Binding-site contacts:
Ligand atom C5 contacts residue ASN541 of chain 3.A at 3.6 Å.
Ligand atom O4 contacts residue ARG205 of chain 3.A at 3.4 Å.
Ligand atom C2 contacts residue ASN541 of chain 3.A at 2.5 Å.
Ligand atom C2 contacts residue ARG205 of chain 3.A at 4.0 Å.
Ligand atom N2 contacts residue ARG205 of chain 3.A at 4.3 Å.
Ligand atom O3 contacts residue ARG205 of chain 3.A at 4.4 Å.
Ligand atom C3 contacts residue ASN541 of chain 3.A at 3.7 Å.
Ligand atom C5 contacts residue ARG205 of chain 3.A at 3.9 Å.
Ligand atom O5 contacts residue ARG205 of chain 3.A at 4.1 Å.
Ligand atom O7 contacts residue ASN541 of chain 3.A at 4.3 Å.
Ligand atom C7 contacts residue ASN541 of chain 3.A at 3.8 Å.
Ligand atom O5 contacts residue ASN207 of chain 3.A at 2.9 Å (h-bond).
Ligand atom O7 contacts residue ASP545 of chain 3.A at 2.9 Å (salt-bridge).
Ligand atom C3 contacts residue ARG205 of chain 3.A at 3.7 Å.
Ligand atom C4 contacts residue ASN541 of chain 3.A at 4.2 Å.
Ligand atom O6 contacts residue ASN207 of chain 3.A at 4.0 Å.
Ligand atom C2 contacts residue ASP545 of chain 3.A at 4.5 Å.
Ligand atom O5 contacts residue ASN541 of chain 3.A at 2.3 Å (h-bond).
Ligand atom C4 contacts residue ARG205 of chain 3.A at 4.0 Å.
Ligand atom C6 contacts residue ASN207 of chain 3.A at 3.2 Å.
Ligand atom C1 contacts residue ASN541 of chain 3.A at 1.4 Å.
Ligand atom C7 contacts residue PHE539 of chain 3.A at 4.2 Å (hydrophobic).
Ligand atom C8 contacts residue PHE539 of chain 3.A at 3.6 Å (hydrophobic).
Ligand atom N2 contacts residue PHE539 of chain 3.A at 4.4 Å.
Ligand atom C7 contacts residue ASP545 of chain 3.A at 3.9 Å.
Ligand atom C1 contacts residue ASN207 of chain 3.A at 3.9 Å.
Ligand atom N2 contacts residue ASN541 of chain 3.A at 2.9 Å (h-bond).
Ligand atom C5 contacts residue ASN207 of chain 3.A at 3.5 Å.
Ligand atom C1 contacts residue ARG205 of chain 3.A at 3.4 Å.

This small molecule binds to this protein.
Small molecule (SMILES): CC(=O)N[C@@H]1[C@@H](O)[C@H](O)[C@@H](CO)O[C@H]1O

Sequence of chain 3.A:
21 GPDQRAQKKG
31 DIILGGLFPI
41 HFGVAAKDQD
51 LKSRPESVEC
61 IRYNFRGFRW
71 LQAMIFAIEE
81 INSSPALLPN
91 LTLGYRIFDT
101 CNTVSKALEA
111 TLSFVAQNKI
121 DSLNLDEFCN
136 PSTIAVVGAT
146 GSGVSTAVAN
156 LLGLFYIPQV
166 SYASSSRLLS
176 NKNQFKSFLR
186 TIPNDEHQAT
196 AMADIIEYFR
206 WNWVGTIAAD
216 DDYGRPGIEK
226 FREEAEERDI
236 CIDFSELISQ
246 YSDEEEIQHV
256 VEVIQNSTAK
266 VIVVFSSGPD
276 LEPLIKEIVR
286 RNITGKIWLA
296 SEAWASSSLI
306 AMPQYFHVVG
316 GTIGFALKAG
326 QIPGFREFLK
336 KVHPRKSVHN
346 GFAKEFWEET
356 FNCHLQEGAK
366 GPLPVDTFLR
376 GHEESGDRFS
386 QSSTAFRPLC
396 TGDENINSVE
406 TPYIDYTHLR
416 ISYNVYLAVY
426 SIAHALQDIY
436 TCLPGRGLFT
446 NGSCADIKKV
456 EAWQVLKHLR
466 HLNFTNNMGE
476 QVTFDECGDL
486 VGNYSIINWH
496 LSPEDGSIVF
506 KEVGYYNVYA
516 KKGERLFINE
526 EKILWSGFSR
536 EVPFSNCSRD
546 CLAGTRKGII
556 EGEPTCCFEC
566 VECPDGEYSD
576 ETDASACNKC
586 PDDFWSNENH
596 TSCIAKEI